This small molecule binds to this protein.
Small molecule (SMILES): N[C@@H](Cc1c[nH]c2ccccc12)C(=O)O

Sequence of chain 1.K:
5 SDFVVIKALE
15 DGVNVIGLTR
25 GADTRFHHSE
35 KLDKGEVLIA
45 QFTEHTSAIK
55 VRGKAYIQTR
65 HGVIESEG

Sequence of chain 1.J:
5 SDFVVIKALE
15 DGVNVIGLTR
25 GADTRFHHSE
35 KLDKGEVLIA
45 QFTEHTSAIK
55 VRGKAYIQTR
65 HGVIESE

Binding-site contacts:
Ligand atom CB contacts residue THR28 of chain 1.J at 3.5 Å.
Ligand atom O contacts residue THR23 of chain 1.J at 3.9 Å.
Ligand atom O contacts residue ARG24 of chain 1.J at 3.4 Å.
Ligand atom CZ3 contacts residue HIS32 of chain 1.K at 4.0 Å.
Ligand atom CZ2 contacts residue THR50 of chain 1.K at 3.9 Å.
Ligand atom O contacts residue SER51 of chain 1.J at 2.9 Å (h-bond).
Ligand atom CZ3 contacts residue GLY21 of chain 1.K at 3.7 Å.
Ligand atom CB contacts residue SER51 of chain 1.J at 3.5 Å.
Ligand atom NE1 contacts residue SER51 of chain 1.J at 4.0 Å.
Ligand atom CH2 contacts residue GLY21 of chain 1.K at 3.7 Å.
Ligand atom C contacts residue GLY25 of chain 1.J at 3.4 Å.
Ligand atom N contacts residue THR28 of chain 1.J at 2.9 Å (h-bond).
Ligand atom N contacts residue THR23 of chain 1.J at 2.5 Å (h-bond).
Ligand atom O contacts residue THR47 of chain 1.K at 3.6 Å.
Ligand atom CD1 contacts residue SER51 of chain 1.J at 3.5 Å.
Ligand atom N contacts residue ARG24 of chain 1.J at 3.9 Å.
Ligand atom NE1 contacts residue ALA44 of chain 1.K at 4.0 Å.
Ligand atom O contacts residue GLY25 of chain 1.J at 3.0 Å (h-bond).
Ligand atom CD1 contacts residue THR47 of chain 1.K at 3.9 Å.
Ligand atom CB contacts residue THR23 of chain 1.J at 3.6 Å.
Ligand atom CA contacts residue THR23 of chain 1.J at 3.5 Å.
Ligand atom CA contacts residue GLY25 of chain 1.J at 3.5 Å.
Ligand atom OXT contacts residue GLY25 of chain 1.J at 4.0 Å.
Ligand atom NE1 contacts residue GLN45 of chain 1.K at 2.8 Å (h-bond).
Ligand atom CZ2 contacts residue ILE53 of chain 1.K at 4.0 Å (hydrophobic).
Ligand atom OXT contacts residue THR50 of chain 1.K at 2.7 Å (h-bond).
Ligand atom CG contacts residue SER51 of chain 1.J at 3.9 Å.
Ligand atom OXT contacts residue HIS49 of chain 1.K at 3.8 Å.
Ligand atom CA contacts residue THR28 of chain 1.J at 3.2 Å.
Ligand atom C contacts residue THR47 of chain 1.K at 3.5 Å.
Ligand atom N contacts residue GLY25 of chain 1.J at 2.8 Å (h-bond).
Ligand atom CZ2 contacts residue ALA44 of chain 1.K at 3.9 Å (hydrophobic).
Ligand atom OXT contacts residue THR47 of chain 1.K at 2.6 Å (h-bond).
Ligand atom N contacts residue ASP27 of chain 1.J at 3.1 Å (salt-bridge).
Ligand atom CA contacts residue SER51 of chain 1.J at 4.0 Å.
Ligand atom C contacts residue SER51 of chain 1.J at 3.6 Å.
Ligand atom C contacts residue THR50 of chain 1.K at 3.9 Å.
Ligand atom CD1 contacts residue GLN45 of chain 1.K at 3.5 Å.
Ligand atom CE3 contacts residue HIS32 of chain 1.K at 4.0 Å.
Ligand atom CE2 contacts residue GLN45 of chain 1.K at 3.8 Å.